Binding-site contacts:
Ligand atom C6 contacts residue THR161 of chain 3.A at 3.7 Å.
Ligand atom C1B contacts residue TYR163 of chain 3.A at 3.7 Å (hydrophobic).
Ligand atom C2P contacts residue GLU123 of chain 3.A at 3.3 Å.
Ligand atom C3P contacts residue GLU123 of chain 3.A at 3.2 Å.
Ligand atom C5 contacts residue ALA162 of chain 3.A at 3.5 Å (hydrophobic).
Ligand atom C5' contacts residue ILE187 of chain 2.A at 3.7 Å (hydrophobic).
Ligand atom C3B contacts residue ILE187 of chain 2.A at 3.5 Å (hydrophobic).
Ligand atom C2 contacts residue PHE74 of chain 3.A at 3.3 Å (hydrophobic).
Ligand atom O2P contacts residue ASN122 of chain 3.A at 3.4 Å (h-bond).
Ligand atom O2P contacts residue GLU123 of chain 3.A at 2.7 Å (salt-bridge).
Ligand atom C5 contacts residue ASN122 of chain 3.A at 3.7 Å.
Ligand atom N1 contacts residue PHE74 of chain 3.A at 3.6 Å.
Ligand atom O2P contacts residue ALA162 of chain 3.A at 3.2 Å.
Ligand atom O2' contacts residue ASP45 of chain 3.A at 3.3 Å (salt-bridge).
Ligand atom N7 contacts residue ASN122 of chain 3.A at 2.9 Å (h-bond).
Ligand atom C6 contacts residue ALA162 of chain 3.A at 3.5 Å (hydrophobic).
Ligand atom N1B contacts residue ALA185 of chain 2.A at 3.2 Å (h-bond).
Ligand atom N2B contacts residue SER166 of chain 3.A at 3.3 Å (h-bond).
Ligand atom O3P contacts residue ASN122 of chain 3.A at 3.4 Å (h-bond).
Ligand atom C4 contacts residue ASP45 of chain 3.A at 3.7 Å.
Ligand atom N1 contacts residue THR161 of chain 3.A at 2.7 Å (h-bond).
Ligand atom O3P contacts residue ASP222 of chain 3.A at 3.6 Å.
Ligand atom O3P contacts residue GLU123 of chain 3.A at 2.5 Å (salt-bridge).
Ligand atom N2B contacts residue ALA185 of chain 2.A at 3.7 Å.
Ligand atom O2' contacts residue HIS71 of chain 3.A at 3.7 Å.
Ligand atom C2 contacts residue THR161 of chain 3.A at 3.4 Å.
Ligand atom C83 contacts residue GLY46 of chain 3.A at 3.7 Å.
Ligand atom C8 contacts residue ASN122 of chain 3.A at 3.7 Å.
Ligand atom N1B contacts residue ASP150 of chain 2.A at 3.0 Å (salt-bridge).
Ligand atom N6 contacts residue ASN122 of chain 3.A at 3.2 Å (h-bond).
Ligand atom N2B contacts residue ILE187 of chain 2.A at 3.4 Å.
Ligand atom N6 contacts residue SER158 of chain 3.A at 3.2 Å (h-bond).
Ligand atom C82 contacts residue LEU49 of chain 3.A at 3.7 Å (hydrophobic).
Ligand atom N4B contacts residue TYR163 of chain 3.A at 3.6 Å.
Ligand atom N6 contacts residue ALA162 of chain 3.A at 3.8 Å.
Ligand atom N6 contacts residue TYR75 of chain 3.A at 3.4 Å.
Ligand atom C3B contacts residue SER166 of chain 3.A at 3.2 Å.
Ligand atom O3' contacts residue ASN189 of chain 2.A at 3.6 Å.
Ligand atom N1B contacts residue TYR163 of chain 3.A at 3.6 Å.
Ligand atom O2P contacts residue TYR163 of chain 3.A at 3.3 Å (h-bond).

Sequence of chain 2.A:
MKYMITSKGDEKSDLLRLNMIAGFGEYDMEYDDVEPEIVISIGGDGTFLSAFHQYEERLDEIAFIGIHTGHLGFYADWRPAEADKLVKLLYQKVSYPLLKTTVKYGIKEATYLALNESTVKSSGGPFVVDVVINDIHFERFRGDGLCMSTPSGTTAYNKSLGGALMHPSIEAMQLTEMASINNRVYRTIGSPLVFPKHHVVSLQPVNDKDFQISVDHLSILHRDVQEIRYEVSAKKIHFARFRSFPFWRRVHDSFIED

A small-molecule ligand and the protein it binds are described below.
Small molecule (SMILES): Nc1ncnc2c1ncn2[C@@H]1O[C@H](COCC#Cc2nc3c(N)ncnc3n2[C@@H]2O[C@H](CO)[C@@H](O)[C@H]2O)[C@@H](O)[C@H]1O

Sequence of chain 3.A:
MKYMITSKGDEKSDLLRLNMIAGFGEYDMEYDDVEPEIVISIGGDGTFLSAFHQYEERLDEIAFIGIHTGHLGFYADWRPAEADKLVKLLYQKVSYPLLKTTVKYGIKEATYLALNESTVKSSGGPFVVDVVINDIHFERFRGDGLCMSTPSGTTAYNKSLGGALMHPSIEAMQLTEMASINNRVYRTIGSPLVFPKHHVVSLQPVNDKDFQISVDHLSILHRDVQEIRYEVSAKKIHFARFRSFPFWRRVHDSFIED